The protein below binds the small molecule below.
Small molecule (SMILES): Nc1nc2c(ncn2[C@@H]2O[C@H](COC(=O)NCCc3ccccc3)[C@@H](O)[C@H]2O)c(=O)[nH]1

Sequence of chain 1.B:
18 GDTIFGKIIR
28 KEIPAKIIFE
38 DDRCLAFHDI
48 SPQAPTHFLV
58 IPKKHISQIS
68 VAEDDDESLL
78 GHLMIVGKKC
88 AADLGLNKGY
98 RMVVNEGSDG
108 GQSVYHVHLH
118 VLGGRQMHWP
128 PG

Sequence of chain 1.A:
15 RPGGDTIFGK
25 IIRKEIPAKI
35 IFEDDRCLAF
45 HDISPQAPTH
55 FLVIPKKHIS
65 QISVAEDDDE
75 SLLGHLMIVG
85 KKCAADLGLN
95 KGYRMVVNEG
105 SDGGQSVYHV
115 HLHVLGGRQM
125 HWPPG

Binding-site contacts:
Ligand atom O3' contacts residue ASP46 of chain 1.A at 2.3 Å (salt-bridge).
Ligand atom C1 contacts residue GLY108 of chain 1.A at 3.6 Å.
Ligand atom C5' contacts residue HIS115 of chain 1.A at 3.4 Å.
Ligand atom C9 contacts residue GLY108 of chain 1.A at 3.6 Å.
Ligand atom O2 contacts residue SER110 of chain 1.A at 2.7 Å (h-bond).
Ligand atom N4 contacts residue GLY108 of chain 1.A at 2.6 Å (h-bond).
Ligand atom C4' contacts residue ASP46 of chain 1.A at 3.5 Å.
Ligand atom N3 contacts residue ILE47 of chain 1.A at 3.4 Å.
Ligand atom N2 contacts residue PHE44 of chain 1.A at 3.5 Å.
Ligand atom O2' contacts residue ASP46 of chain 1.A at 2.5 Å (salt-bridge).
Ligand atom C10 contacts residue TRP126 of chain 1.B at 3.6 Å (hydrophobic).
Ligand atom C7 contacts residue ASN102 of chain 1.A at 3.6 Å.
Ligand atom O2' contacts residue SER48 of chain 1.A at 3.7 Å.
Ligand atom O5' contacts residue HIS117 of chain 1.A at 3.4 Å (h-bond).
Ligand atom C9 contacts residue TRP126 of chain 1.B at 3.6 Å (hydrophobic).
Ligand atom O5' contacts residue HIS115 of chain 1.A at 3.3 Å (h-bond).
Ligand atom O2 contacts residue GLN109 of chain 1.A at 3.6 Å.
Ligand atom C7 contacts residue GLY108 of chain 1.A at 3.5 Å.
Ligand atom N2 contacts residue HIS45 of chain 1.A at 2.8 Å (h-bond).
Ligand atom C1 contacts residue HIS115 of chain 1.A at 3.5 Å.
Ligand atom C1 contacts residue SER110 of chain 1.A at 3.4 Å.
Ligand atom O2 contacts residue VAL111 of chain 1.A at 3.3 Å (h-bond).
Ligand atom O4' contacts residue PHE22 of chain 1.A at 3.2 Å.
Ligand atom C13 contacts residue SER110 of chain 1.A at 3.0 Å.
Ligand atom C5 contacts residue ILE47 of chain 1.A at 3.4 Å (hydrophobic).
Ligand atom N2 contacts residue ILE47 of chain 1.A at 3.4 Å.
Ligand atom C2 contacts residue ILE47 of chain 1.A at 3.3 Å (hydrophobic).
Ligand atom N1 contacts residue ILE47 of chain 1.A at 3.2 Å.
Ligand atom C7 contacts residue TRP126 of chain 1.B at 3.7 Å (hydrophobic).
Ligand atom O2 contacts residue HIS115 of chain 1.A at 3.4 Å (h-bond).
Ligand atom C1' contacts residue ASP46 of chain 1.A at 3.4 Å.
Ligand atom N4 contacts residue ASN102 of chain 1.A at 3.5 Å (h-bond).
Ligand atom C6 contacts residue ILE47 of chain 1.A at 3.6 Å (hydrophobic).
Ligand atom O6 contacts residue ILE21 of chain 1.A at 3.3 Å.
Ligand atom N7 contacts residue ILE47 of chain 1.A at 3.7 Å.
Ligand atom C3' contacts residue ASP46 of chain 1.A at 3.3 Å.
Ligand atom O3' contacts residue HIS117 of chain 1.A at 3.5 Å.
Ligand atom C2' contacts residue ASP46 of chain 1.A at 3.4 Å.
Ligand atom C14 contacts residue SER110 of chain 1.A at 3.1 Å.
Ligand atom C4 contacts residue ILE47 of chain 1.A at 3.3 Å (hydrophobic).